Sequence of chain 41.A:
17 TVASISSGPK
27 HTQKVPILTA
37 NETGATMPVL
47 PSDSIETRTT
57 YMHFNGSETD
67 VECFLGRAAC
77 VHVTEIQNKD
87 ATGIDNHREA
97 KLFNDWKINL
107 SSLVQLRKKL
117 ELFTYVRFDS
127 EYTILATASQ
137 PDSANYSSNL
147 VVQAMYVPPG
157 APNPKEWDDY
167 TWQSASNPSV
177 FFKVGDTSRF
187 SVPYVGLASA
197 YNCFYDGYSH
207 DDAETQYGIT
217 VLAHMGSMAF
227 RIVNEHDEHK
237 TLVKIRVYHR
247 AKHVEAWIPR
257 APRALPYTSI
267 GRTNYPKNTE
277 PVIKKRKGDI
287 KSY

This small molecule binds to this protein.
Small molecule (SMILES): Cc1cc(CCCCCOc2ccc(C3=NCCO3)cc2)on1

Sequence of chain 41.C:
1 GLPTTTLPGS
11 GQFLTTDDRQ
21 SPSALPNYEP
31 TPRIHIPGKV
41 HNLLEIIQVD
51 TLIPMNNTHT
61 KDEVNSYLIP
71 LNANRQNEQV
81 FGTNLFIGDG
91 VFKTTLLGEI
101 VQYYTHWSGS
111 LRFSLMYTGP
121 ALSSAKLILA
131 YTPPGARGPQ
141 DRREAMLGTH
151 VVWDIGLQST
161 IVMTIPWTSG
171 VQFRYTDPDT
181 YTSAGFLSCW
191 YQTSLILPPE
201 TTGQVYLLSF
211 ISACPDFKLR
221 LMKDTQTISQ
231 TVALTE

Binding-site contacts:
Ligand atom C1C contacts residue TYR128 of chain 41.A at 3.9 Å (hydrophobic).
Ligand atom C2A contacts residue TYR152 of chain 41.A at 3.6 Å (hydrophobic).
Ligand atom C4A contacts residue PRO174 of chain 41.A at 3.1 Å (hydrophobic).
Ligand atom C1C contacts residue LEU106 of chain 41.A at 4.0 Å (hydrophobic).
Ligand atom C5C contacts residue VAL188 of chain 41.A at 4.1 Å (hydrophobic).
Ligand atom C5A contacts residue ALA150 of chain 41.A at 4.0 Å (hydrophobic).
Ligand atom C1B contacts residue VAL188 of chain 41.A at 3.8 Å (hydrophobic).
Ligand atom C5 contacts residue MET221 of chain 41.A at 3.6 Å (hydrophobic).
Ligand atom C4C contacts residue VAL188 of chain 41.A at 3.7 Å (hydrophobic).
Ligand atom C6B contacts residue ILE104 of chain 41.A at 3.6 Å (hydrophobic).
Ligand atom C3B contacts residue TYR152 of chain 41.A at 3.7 Å (hydrophobic).
Ligand atom C4 contacts residue LEU106 of chain 41.A at 3.5 Å (hydrophobic).
Ligand atom C3B contacts residue VAL188 of chain 41.A at 3.8 Å (hydrophobic).
Ligand atom C6B contacts residue TYR128 of chain 41.A at 3.3 Å (hydrophobic).
Ligand atom C5A contacts residue VAL176 of chain 41.A at 3.6 Å (hydrophobic).
Ligand atom C5C contacts residue VAL191 of chain 41.A at 3.8 Å (hydrophobic).
Ligand atom C5B contacts residue TYR128 of chain 41.A at 4.0 Å (hydrophobic).
Ligand atom O1A contacts residue PHE186 of chain 41.A at 3.0 Å.
Ligand atom C5A contacts residue PHE186 of chain 41.A at 3.5 Å (hydrophobic).
Ligand atom O1B contacts residue TYR128 of chain 41.A at 3.4 Å (h-bond).
Ligand atom C4C contacts residue VAL191 of chain 41.A at 3.0 Å (hydrophobic).
Ligand atom N3A contacts residue PHE186 of chain 41.A at 4.0 Å.
Ligand atom C1B contacts residue ILE104 of chain 41.A at 4.0 Å (hydrophobic).
Ligand atom C1C contacts residue MET221 of chain 41.A at 4.0 Å (hydrophobic).
Ligand atom C4B contacts residue TYR152 of chain 41.A at 3.8 Å (hydrophobic).
Ligand atom C5B contacts residue PHE186 of chain 41.A at 3.9 Å (hydrophobic).
Ligand atom C2B contacts residue VAL188 of chain 41.A at 3.5 Å (hydrophobic).
Ligand atom O1B contacts residue ILE104 of chain 41.A at 3.9 Å.
Ligand atom N3A contacts residue TYR152 of chain 41.A at 3.5 Å.
Ligand atom O1 contacts residue MET221 of chain 41.A at 2.5 Å (h-bond).
Ligand atom C2A contacts residue PHE186 of chain 41.A at 3.3 Å (hydrophobic).
Ligand atom C2C contacts residue TYR197 of chain 41.A at 3.7 Å (hydrophobic).
Ligand atom N3A contacts residue PRO174 of chain 41.A at 3.7 Å.
Ligand atom N2 contacts residue MET221 of chain 41.A at 3.4 Å (h-bond).
Ligand atom C1B contacts residue TYR128 of chain 41.A at 3.6 Å (hydrophobic).
Ligand atom C4B contacts residue PHE186 of chain 41.A at 3.6 Å (hydrophobic).
Ligand atom C3C contacts residue TYR128 of chain 41.A at 3.4 Å (hydrophobic).
Ligand atom C5B contacts residue MET224 of chain 41.A at 3.8 Å (hydrophobic).
Ligand atom N3A contacts residue ALA24 of chain 41.C at 3.8 Å.
Ligand atom C2C contacts residue MET221 of chain 41.A at 4.0 Å (hydrophobic).